Sequence of chain 7.A:
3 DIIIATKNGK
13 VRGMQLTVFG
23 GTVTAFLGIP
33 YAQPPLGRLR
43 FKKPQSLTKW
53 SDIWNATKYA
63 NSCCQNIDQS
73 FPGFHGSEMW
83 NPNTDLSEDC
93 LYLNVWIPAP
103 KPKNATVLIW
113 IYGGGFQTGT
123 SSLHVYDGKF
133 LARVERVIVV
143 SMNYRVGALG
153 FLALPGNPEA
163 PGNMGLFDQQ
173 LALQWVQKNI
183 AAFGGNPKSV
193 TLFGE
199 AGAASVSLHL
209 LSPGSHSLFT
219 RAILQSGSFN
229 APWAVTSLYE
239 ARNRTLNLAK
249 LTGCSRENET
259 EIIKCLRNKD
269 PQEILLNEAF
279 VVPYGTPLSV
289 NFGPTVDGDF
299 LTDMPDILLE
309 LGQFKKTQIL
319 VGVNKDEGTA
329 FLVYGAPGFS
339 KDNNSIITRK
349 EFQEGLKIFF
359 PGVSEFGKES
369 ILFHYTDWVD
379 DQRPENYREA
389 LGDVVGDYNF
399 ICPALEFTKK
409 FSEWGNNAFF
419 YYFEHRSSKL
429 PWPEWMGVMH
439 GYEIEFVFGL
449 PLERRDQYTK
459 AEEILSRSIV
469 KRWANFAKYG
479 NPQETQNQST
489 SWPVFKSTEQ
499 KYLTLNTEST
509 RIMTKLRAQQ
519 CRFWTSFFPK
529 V

Binding-site contacts:
Ligand atom C6 contacts residue SER338 of chain 7.A at 3.7 Å.
Ligand atom C7 contacts residue GLY336 of chain 7.A at 4.5 Å.
Ligand atom O7 contacts residue PRO335 of chain 7.A at 4.0 Å.
Ligand atom O5 contacts residue ASN341 of chain 7.A at 2.2 Å (h-bond).
Ligand atom C4 contacts residue ASN341 of chain 7.A at 4.2 Å.
Ligand atom O7 contacts residue GLY336 of chain 7.A at 3.4 Å (h-bond).
Ligand atom O5 contacts residue SER338 of chain 7.A at 3.4 Å.
Ligand atom O7 contacts residue SER343 of chain 7.A at 4.3 Å.
Ligand atom C3 contacts residue GLY336 of chain 7.A at 4.3 Å.
Ligand atom C5 contacts residue GLY336 of chain 7.A at 4.4 Å.
Ligand atom C5 contacts residue ASN341 of chain 7.A at 4.2 Å.
Ligand atom C3 contacts residue ASN341 of chain 7.A at 3.8 Å.
Ligand atom C2 contacts residue ASN341 of chain 7.A at 2.5 Å.
Ligand atom C8 contacts residue ASN341 of chain 7.A at 3.2 Å.
Ligand atom N2 contacts residue ASN341 of chain 7.A at 3.1 Å (h-bond).
Ligand atom C6 contacts residue PHE337 of chain 7.A at 4.0 Å (hydrophobic).
Ligand atom C6 contacts residue SER338 of chain 7.A at 4.2 Å.
Ligand atom C6 contacts residue ASP340 of chain 7.A at 4.5 Å.
Ligand atom C5 contacts residue ASN341 of chain 7.A at 3.5 Å.
Ligand atom C1 contacts residue GLY336 of chain 7.A at 4.5 Å.
Ligand atom C1 contacts residue ASN341 of chain 7.A at 1.4 Å.
Ligand atom C5 contacts residue SER338 of chain 7.A at 3.8 Å.
Ligand atom C1 contacts residue SER338 of chain 7.A at 3.9 Å.
Ligand atom C5 contacts residue PHE337 of chain 7.A at 4.5 Å (hydrophobic).
Ligand atom C7 contacts residue ASN342 of chain 7.A at 4.4 Å.
Ligand atom O7 contacts residue ILE344 of chain 7.A at 4.4 Å.
Ligand atom O5 contacts residue SER338 of chain 7.A at 4.4 Å.
Ligand atom O7 contacts residue ASN342 of chain 7.A at 3.6 Å (h-bond).
Ligand atom O4 contacts residue GLY336 of chain 7.A at 3.8 Å.
Ligand atom C6 contacts residue ASN341 of chain 7.A at 4.0 Å.
Ligand atom C7 contacts residue ASN341 of chain 7.A at 3.4 Å.
Ligand atom O7 contacts residue ASN341 of chain 7.A at 4.2 Å.

The small molecule below binds the protein below.
Small molecule (SMILES): CC(=O)N[C@H]1[C@H](O[C@H]2[C@H](O)[C@@H](NC(C)=O)CO[C@@H]2CO[C@H]2O[C@@H](C)[C@@H](O)[C@@H](O)[C@@H]2O)O[C@H](CO)[C@@H](O)[C@@H]1O